Sequence of chain 1.A:
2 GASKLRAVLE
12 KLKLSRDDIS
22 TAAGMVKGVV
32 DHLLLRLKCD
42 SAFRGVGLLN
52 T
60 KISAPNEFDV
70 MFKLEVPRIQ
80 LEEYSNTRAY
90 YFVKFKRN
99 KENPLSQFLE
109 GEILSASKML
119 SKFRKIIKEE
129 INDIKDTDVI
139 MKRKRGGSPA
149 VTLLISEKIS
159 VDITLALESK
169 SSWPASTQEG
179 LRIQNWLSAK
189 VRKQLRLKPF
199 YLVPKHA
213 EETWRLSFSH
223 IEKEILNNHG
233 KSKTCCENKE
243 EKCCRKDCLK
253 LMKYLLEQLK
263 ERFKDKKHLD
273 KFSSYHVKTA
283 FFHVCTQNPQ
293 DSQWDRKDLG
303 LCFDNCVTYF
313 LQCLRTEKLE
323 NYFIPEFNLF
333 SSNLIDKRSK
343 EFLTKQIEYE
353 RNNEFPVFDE

A small-molecule ligand and the protein it binds are described below.
Small molecule (SMILES): Nc1nc(=O)c2ncn([C@@H]3O[C@@H]4COP(=O)(O)O[C@H]5[C@@H](O)[C@H](n6cnc7c(N)ncnc76)O[C@@H]5COP(=O)(O)O[C@@H]3[C@@H]4O)c2[nH]1

Binding-site contacts:
Ligand atom P18 contacts residue SER275 of chain 1.A at 3.6 Å.
Ligand atom O29 contacts residue LYS203 of chain 1.A at 2.9 Å.
Ligand atom O19 contacts residue SER275 of chain 1.A at 2.9 Å (h-bond).
Ligand atom C6 contacts residue ARG217 of chain 1.A at 3.5 Å.
Ligand atom C37 contacts residue PRO147 of chain 1.A at 3.7 Å (hydrophobic).
Ligand atom O44 contacts residue SER275 of chain 1.A at 3.4 Å.
Ligand atom C37 contacts residue ARG217 of chain 1.A at 3.2 Å.
Ligand atom O43 contacts residue ARG217 of chain 1.A at 2.6 Å (salt-bridge).
Ligand atom C8 contacts residue TYR277 of chain 1.A at 3.7 Å (hydrophobic).
Ligand atom C5 contacts residue TYR277 of chain 1.A at 3.7 Å (hydrophobic).
Ligand atom P27 contacts residue LYS203 of chain 1.A at 3.4 Å.
Ligand atom O31 contacts residue SER146 of chain 1.A at 3.0 Å.
Ligand atom O30 contacts residue LYS203 of chain 1.A at 2.8 Å (salt-bridge).
Ligand atom O23 contacts residue LYS142 of chain 1.A at 3.6 Å.
Ligand atom C40 contacts residue ASP160 of chain 1.A at 3.6 Å.
Ligand atom N7 contacts residue TYR277 of chain 1.A at 3.8 Å.
Ligand atom N1 contacts residue ARG217 of chain 1.A at 3.5 Å (salt-bridge).
Ligand atom N3 contacts residue ARG217 of chain 1.A at 3.7 Å.
Ligand atom C25 contacts residue LYS203 of chain 1.A at 3.7 Å.
Ligand atom N42 contacts residue ASP160 of chain 1.A at 3.5 Å (salt-bridge).
Ligand atom C5 contacts residue ARG217 of chain 1.A at 3.4 Å.
Ligand atom C32 contacts residue SER146 of chain 1.A at 3.6 Å.
Ligand atom O4' contacts residue TYR277 of chain 1.A at 3.6 Å.
Ligand atom C4 contacts residue ARG217 of chain 1.A at 3.5 Å.
Ligand atom N41 contacts residue ASP160 of chain 1.A at 2.7 Å (salt-bridge).
Ligand atom N3 contacts residue TYR277 of chain 1.A at 3.4 Å.
Ligand atom C6 contacts residue TYR277 of chain 1.A at 3.6 Å (hydrophobic).
Ligand atom N42 contacts residue SER146 of chain 1.A at 3.8 Å.
Ligand atom N41 contacts residue ASP68 of chain 1.A at 3.0 Å (salt-bridge).
Ligand atom C4 contacts residue TYR277 of chain 1.A at 3.4 Å (hydrophobic).
Ligand atom C25 contacts residue GLY144 of chain 1.A at 3.8 Å.
Ligand atom O23 contacts residue ARG143 of chain 1.A at 3.6 Å.
Ligand atom C38 contacts residue ARG217 of chain 1.A at 3.3 Å.
Ligand atom N35 contacts residue PRO147 of chain 1.A at 3.7 Å.
Ligand atom N1 contacts residue TYR277 of chain 1.A at 3.3 Å (h-bond).
Ligand atom C2 contacts residue ARG217 of chain 1.A at 3.6 Å.
Ligand atom C1' contacts residue TYR277 of chain 1.A at 3.8 Å (hydrophobic).
Ligand atom N9 contacts residue TYR277 of chain 1.A at 3.5 Å.
Ligand atom C2 contacts residue TYR277 of chain 1.A at 3.2 Å (hydrophobic).
Ligand atom N35 contacts residue ARG217 of chain 1.A at 2.7 Å (salt-bridge).